The small molecule below binds the protein below.
Small molecule (SMILES): Nc1nc2c(c(=O)[nH]1)N[C@H]1C(S)=C(S)[C@@H](CO[P](=O)(O)O[Mg](<-O)(<-O)O[P](=O)(O)OC[C@H]3O[C@H]4Nc5nc(N)[nH]c(=O)c5N[C@H]4C(S[W])=C3S)O[C@H]1N2

Binding-site contacts:
Ligand atom N10 contacts residue ILE494 of chain 1.A at 2.8 Å (h-bond).
Ligand atom O6P contacts residue TYR199 of chain 1.A at 2.9 Å (h-bond).
Ligand atom N30 contacts residue LEU357 of chain 1.A at 2.9 Å (h-bond).
Ligand atom O8 contacts residue THR470 of chain 1.A at 3.0 Å (h-bond).
Ligand atom O5P contacts residue VAL94 of chain 1.A at 2.8 Å (h-bond).
Ligand atom O2P contacts residue SER96 of chain 1.A at 2.8 Å (h-bond).
Ligand atom O5P contacts residue GLY198 of chain 1.A at 2.7 Å (h-bond).
Ligand atom O2G contacts residue ALA196 of chain 1.A at 3.0 Å (h-bond).
Ligand atom O2P contacts residue HIS195 of chain 1.A at 2.6 Å (h-bond).
Ligand atom O2 contacts residue LYS77 of chain 1.A at 2.8 Å (salt-bridge).
Ligand atom N11 contacts residue ASN496 of chain 1.A at 2.7 Å (h-bond).
Ligand atom O28 contacts residue ASP326 of chain 1.A at 2.7 Å (salt-bridge).
Ligand atom C28 contacts residue MG1 of chain 1.H at 3.1 Å.
Ligand atom O4P contacts residue LYS77 of chain 1.A at 2.8 Å (salt-bridge).
Ligand atom N13 contacts residue LYS77 of chain 1.A at 3.2 Å.
Ligand atom O8 contacts residue MG1 of chain 1.I at 2.2 Å.
Ligand atom O3P contacts residue ALA196 of chain 1.A at 2.9 Å (h-bond).
Ligand atom O28 contacts residue MG1 of chain 1.H at 1.9 Å.
Ligand atom O6P contacts residue SER93 of chain 1.A at 2.9 Å.
Ligand atom N9 contacts residue ASP490 of chain 1.A at 2.9 Å (salt-bridge).
Ligand atom N13 contacts residue CYS495 of chain 1.A at 3.1 Å (h-bond).
Ligand atom MG1 contacts residue ALA196 of chain 1.A at 2.5 Å.
Ligand atom O7P contacts residue MG1 of chain 1.I at 2.3 Å.
Ligand atom C4 contacts residue PHE497 of chain 1.A at 3.2 Å (hydrophobic).
Ligand atom O1P contacts residue LEU95 of chain 1.A at 3.1 Å.
Ligand atom N29 contacts residue ASP353 of chain 1.A at 2.8 Å (salt-bridge).
Ligand atom O1P contacts residue ALA196 of chain 1.A at 2.8 Å (h-bond).
Ligand atom MG1 contacts residue VAL94 of chain 1.A at 2.6 Å.
Ligand atom C8 contacts residue MG1 of chain 1.I at 3.2 Å.
Ligand atom O2P contacts residue LYS77 of chain 1.A at 3.2 Å (salt-bridge).
Ligand atom S4 contacts residue UKM1 of chain 1.E at 2.6 Å (h-bond).
Ligand atom O1P contacts residue VAL94 of chain 1.A at 3.0 Å (h-bond).
Ligand atom W1 contacts residue UKM1 of chain 1.E at 2.3 Å.
Ligand atom N31 contacts residue GLY359 of chain 1.A at 3.0 Å (h-bond).
Ligand atom C12 contacts residue ASN496 of chain 1.A at 3.3 Å.
Ligand atom O28 contacts residue MET194 of chain 1.A at 2.8 Å (h-bond).
Ligand atom N33 contacts residue ASP358 of chain 1.A at 2.8 Å (salt-bridge).
Ligand atom O5P contacts residue ALA196 of chain 1.A at 2.8 Å (h-bond).
Ligand atom N10 contacts residue ASP490 of chain 1.A at 2.8 Å (salt-bridge).
Ligand atom N30 contacts residue ASP353 of chain 1.A at 2.9 Å (salt-bridge).

Sequence of chain 1.A:
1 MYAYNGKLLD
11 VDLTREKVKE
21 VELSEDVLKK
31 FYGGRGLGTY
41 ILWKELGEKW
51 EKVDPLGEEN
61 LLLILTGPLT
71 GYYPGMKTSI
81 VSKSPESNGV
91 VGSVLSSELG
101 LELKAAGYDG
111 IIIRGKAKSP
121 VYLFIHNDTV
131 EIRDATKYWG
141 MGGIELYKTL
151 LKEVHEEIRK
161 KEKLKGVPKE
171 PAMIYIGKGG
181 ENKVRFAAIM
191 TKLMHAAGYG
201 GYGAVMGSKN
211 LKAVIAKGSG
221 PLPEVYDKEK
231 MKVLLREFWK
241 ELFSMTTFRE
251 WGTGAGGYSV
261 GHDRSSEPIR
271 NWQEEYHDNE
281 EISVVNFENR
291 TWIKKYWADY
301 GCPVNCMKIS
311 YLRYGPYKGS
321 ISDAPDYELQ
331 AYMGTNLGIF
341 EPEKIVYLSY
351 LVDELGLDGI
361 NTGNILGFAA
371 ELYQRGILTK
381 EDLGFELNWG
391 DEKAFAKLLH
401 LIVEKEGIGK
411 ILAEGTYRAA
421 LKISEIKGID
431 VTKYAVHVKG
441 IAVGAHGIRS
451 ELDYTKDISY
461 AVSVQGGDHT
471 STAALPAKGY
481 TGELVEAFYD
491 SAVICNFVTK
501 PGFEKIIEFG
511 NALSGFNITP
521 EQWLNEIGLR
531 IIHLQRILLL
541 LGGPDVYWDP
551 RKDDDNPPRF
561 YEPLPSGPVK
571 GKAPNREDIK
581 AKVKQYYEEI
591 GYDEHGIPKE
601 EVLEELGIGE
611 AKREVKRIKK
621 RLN